Sequence of chain 2.B:
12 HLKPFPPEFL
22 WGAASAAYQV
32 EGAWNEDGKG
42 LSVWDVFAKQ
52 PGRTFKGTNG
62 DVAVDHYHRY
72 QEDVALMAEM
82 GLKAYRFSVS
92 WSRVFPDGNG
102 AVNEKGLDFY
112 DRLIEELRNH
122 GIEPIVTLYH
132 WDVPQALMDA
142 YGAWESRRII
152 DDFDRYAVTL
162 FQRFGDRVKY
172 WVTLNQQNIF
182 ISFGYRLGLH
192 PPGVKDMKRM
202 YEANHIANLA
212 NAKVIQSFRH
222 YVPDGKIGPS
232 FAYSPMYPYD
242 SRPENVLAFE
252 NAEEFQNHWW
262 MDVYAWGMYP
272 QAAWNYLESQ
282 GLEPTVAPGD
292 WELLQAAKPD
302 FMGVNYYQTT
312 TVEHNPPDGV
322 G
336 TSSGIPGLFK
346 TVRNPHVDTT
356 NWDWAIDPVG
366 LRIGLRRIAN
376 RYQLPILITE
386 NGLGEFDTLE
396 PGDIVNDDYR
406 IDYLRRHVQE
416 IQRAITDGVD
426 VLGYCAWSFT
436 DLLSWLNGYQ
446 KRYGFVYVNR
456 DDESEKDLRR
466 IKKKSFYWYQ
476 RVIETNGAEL

The small molecule below binds the protein below.
Small molecule (SMILES): O=P(O)(O)OC[C@H]1O[C@@H](O)[C@H](O)[C@@H](O)[C@@H]1O

Binding-site contacts:
Ligand atom C2 contacts residue TRP132 of chain 2.B at 4.1 Å (hydrophobic).
Ligand atom C4 contacts residue TRP440 of chain 2.B at 4.0 Å (hydrophobic).
Ligand atom C2 contacts residue GLN177 of chain 2.B at 3.7 Å.
Ligand atom O2 contacts residue GLU385 of chain 2.B at 2.6 Å (salt-bridge).
Ligand atom P contacts residue SER439 of chain 2.B at 4.3 Å.
Ligand atom C3 contacts residue TRP432 of chain 2.B at 3.5 Å (hydrophobic).
Ligand atom O3P contacts residue LYS446 of chain 2.B at 3.5 Å (salt-bridge).
Ligand atom O1 contacts residue ILE180 of chain 2.B at 3.7 Å.
Ligand atom O1 contacts residue GLN177 of chain 2.B at 3.8 Å.
Ligand atom O1P contacts residue ASN442 of chain 2.B at 3.6 Å.
Ligand atom O4 contacts residue GLN30 of chain 2.B at 3.2 Å (h-bond).
Ligand atom O3P contacts residue TYR448 of chain 2.B at 3.1 Å (h-bond).
Ligand atom O3 contacts residue HIS131 of chain 2.B at 3.2 Å (h-bond).
Ligand atom O4 contacts residue TRP432 of chain 2.B at 2.9 Å (h-bond).
Ligand atom O4 contacts residue LEU437 of chain 2.B at 4.2 Å.
Ligand atom O2P contacts residue SER439 of chain 2.B at 3.6 Å.
Ligand atom C3 contacts residue TRP440 of chain 2.B at 3.7 Å (hydrophobic).
Ligand atom O6 contacts residue TYR448 of chain 2.B at 4.2 Å.
Ligand atom C5 contacts residue TYR308 of chain 2.B at 4.2 Å (hydrophobic).
Ligand atom C6 contacts residue TYR448 of chain 2.B at 3.4 Å (hydrophobic).
Ligand atom C3 contacts residue GLN30 of chain 2.B at 3.5 Å.
Ligand atom O3 contacts residue TRP440 of chain 2.B at 2.9 Å (h-bond).
Ligand atom C4 contacts residue GLN30 of chain 2.B at 3.6 Å.
Ligand atom O3 contacts residue TRP432 of chain 2.B at 3.7 Å.
Ligand atom C1 contacts residue GLU385 of chain 2.B at 3.3 Å.
Ligand atom O3 contacts residue GLN30 of chain 2.B at 2.7 Å (h-bond).
Ligand atom C3 contacts residue GLU385 of chain 2.B at 3.7 Å.
Ligand atom C2 contacts residue TRP440 of chain 2.B at 4.2 Å (hydrophobic).
Ligand atom O1P contacts residue SER439 of chain 2.B at 4.0 Å.
Ligand atom C5 contacts residue GLU385 of chain 2.B at 4.1 Å.
Ligand atom O3 contacts residue TRP132 of chain 2.B at 4.1 Å.
Ligand atom O3P contacts residue TRP359 of chain 2.B at 3.7 Å.
Ligand atom O1 contacts residue GLU385 of chain 2.B at 4.2 Å.
Ligand atom C2 contacts residue GLU385 of chain 2.B at 3.5 Å.
Ligand atom O2 contacts residue GLN177 of chain 2.B at 2.8 Å (h-bond).
Ligand atom C4 contacts residue TRP432 of chain 2.B at 3.8 Å (hydrophobic).
Ligand atom O5 contacts residue GLU385 of chain 2.B at 4.2 Å.
Ligand atom O2P contacts residue TYR448 of chain 2.B at 3.5 Å.
Ligand atom C5 contacts residue TRP432 of chain 2.B at 4.0 Å (hydrophobic).
Ligand atom P contacts residue TYR448 of chain 2.B at 4.0 Å.